This small molecule binds to this protein.
Small molecule (SMILES): CC(=O)N[C@H]1[C@H](O[C@H]2[C@H](O)[C@@H](NC(C)=O)CO[C@@H]2CO)O[C@H](CO)[C@@H](O)[C@@H]1O

Sequence of chain 1.A:
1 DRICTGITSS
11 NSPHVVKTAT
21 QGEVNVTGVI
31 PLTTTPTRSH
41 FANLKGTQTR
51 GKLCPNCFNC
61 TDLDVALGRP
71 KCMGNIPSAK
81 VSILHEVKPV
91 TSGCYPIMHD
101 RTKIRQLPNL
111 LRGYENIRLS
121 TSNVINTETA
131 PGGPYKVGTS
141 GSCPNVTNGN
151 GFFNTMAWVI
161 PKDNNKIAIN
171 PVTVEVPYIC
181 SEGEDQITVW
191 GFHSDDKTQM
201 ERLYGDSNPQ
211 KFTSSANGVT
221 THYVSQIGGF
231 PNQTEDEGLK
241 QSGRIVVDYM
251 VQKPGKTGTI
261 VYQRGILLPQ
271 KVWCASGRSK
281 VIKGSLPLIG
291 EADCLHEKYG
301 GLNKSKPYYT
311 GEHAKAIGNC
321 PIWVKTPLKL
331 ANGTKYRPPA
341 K

Binding-site contacts:
Ligand atom C2 contacts residue ASN303 of chain 1.A at 2.5 Å.
Ligand atom C5 contacts residue ASN303 of chain 1.A at 3.5 Å.
Ligand atom C3 contacts residue GLU291 of chain 1.A at 3.6 Å.
Ligand atom O5 contacts residue GLU291 of chain 1.A at 3.9 Å.
Ligand atom C8 contacts residue GLY301 of chain 1.A at 4.0 Å.
Ligand atom N2 contacts residue GLU291 of chain 1.A at 3.8 Å.
Ligand atom C1 contacts residue GLU291 of chain 1.A at 3.7 Å.
Ligand atom C7 contacts residue ASN303 of chain 1.A at 3.2 Å.
Ligand atom O5 contacts residue ASN303 of chain 1.A at 2.5 Å (h-bond).
Ligand atom O3 contacts residue GLU291 of chain 1.A at 4.3 Å.
Ligand atom C8 contacts residue SER39 of chain 1.A at 4.2 Å.
Ligand atom C4 contacts residue ASN303 of chain 1.A at 4.2 Å.
Ligand atom C3 contacts residue ASN303 of chain 1.A at 3.8 Å.
Ligand atom C1 contacts residue ASN303 of chain 1.A at 1.5 Å.
Ligand atom C8 contacts residue ASN303 of chain 1.A at 4.5 Å.
Ligand atom N2 contacts residue ASN303 of chain 1.A at 3.1 Å (h-bond).
Ligand atom C6 contacts residue ASN303 of chain 1.A at 3.5 Å.
Ligand atom C2 contacts residue GLU291 of chain 1.A at 3.9 Å.
Ligand atom O7 contacts residue ASN303 of chain 1.A at 2.8 Å (h-bond).